Sequence of chain 1.B:
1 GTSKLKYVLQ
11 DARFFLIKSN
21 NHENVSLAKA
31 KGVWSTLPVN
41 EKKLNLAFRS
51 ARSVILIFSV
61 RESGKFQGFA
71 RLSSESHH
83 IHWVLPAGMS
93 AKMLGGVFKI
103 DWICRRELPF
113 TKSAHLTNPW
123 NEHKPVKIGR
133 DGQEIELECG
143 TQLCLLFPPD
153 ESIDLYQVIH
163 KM

This protein binds this small molecule.
Small molecule (SMILES): CNc1ncnc2c1ncn2[C@@H]1O[C@H](COP(=O)(O)O)[C@@H](O[P](=O)(O)OC[C@H]2O[C@@H](n3ccc(N)nc3=O)[C@H](O)[C@@H]2O[P](=O)(O)OC[C@H]2O[C@@H](n3ccc(=O)[nH]c3=O)[C@H](O)[C@@H]2O)[C@H]1O

Binding-site contacts:
Ligand atom C2 contacts residue ASN20 of chain 1.B at 3.5 Å.
Ligand atom O5' contacts residue LYS18 of chain 1.B at 3.5 Å.
Ligand atom C1' contacts residue ASN20 of chain 1.B at 3.5 Å.
Ligand atom O4' contacts residue MET91 of chain 1.B at 3.1 Å.
Ligand atom N1 contacts residue ASN24 of chain 1.B at 2.8 Å (h-bond).
Ligand atom N6 contacts residue SER35 of chain 1.B at 2.7 Å (h-bond).
Ligand atom O2' contacts residue SER19 of chain 1.B at 3.2 Å.
Ligand atom OP1 contacts residue GLU62 of chain 1.B at 3.3 Å (salt-bridge).
Ligand atom OP1 contacts residue LYS18 of chain 1.B at 2.6 Å (salt-bridge).
Ligand atom C2' contacts residue LYS18 of chain 1.B at 3.1 Å.
Ligand atom C6 contacts residue TRP34 of chain 1.B at 3.4 Å (hydrophobic).
Ligand atom P contacts residue LYS18 of chain 1.B at 3.5 Å.
Ligand atom C4' contacts residue GLY131 of chain 1.B at 3.1 Å.
Ligand atom C5 contacts residue ARG132 of chain 1.B at 3.2 Å.
Ligand atom OP2 contacts residue GLU62 of chain 1.B at 3.5 Å (salt-bridge).
Ligand atom N9 contacts residue LYS18 of chain 1.B at 3.2 Å (salt-bridge).
Ligand atom C8 contacts residue LYS18 of chain 1.B at 3.3 Å.
Ligand atom C9 contacts residue TRP85 of chain 1.B at 3.3 Å (hydrophobic).
Ligand atom C4 contacts residue ARG132 of chain 1.B at 3.4 Å.
Ligand atom O2' contacts residue LYS129 of chain 1.B at 3.2 Å.
Ligand atom O5' contacts residue MET91 of chain 1.B at 3.3 Å.
Ligand atom C1' contacts residue GLY131 of chain 1.B at 3.2 Å.
Ligand atom C9 contacts residue SER35 of chain 1.B at 3.2 Å.
Ligand atom C6 contacts residue ARG132 of chain 1.B at 3.5 Å.
Ligand atom OP2 contacts residue ASP133 of chain 1.B at 2.8 Å (salt-bridge).
Ligand atom O2' contacts residue LYS18 of chain 1.B at 3.4 Å (salt-bridge).
Ligand atom C2 contacts residue SER19 of chain 1.B at 3.4 Å.
Ligand atom C2 contacts residue ASN24 of chain 1.B at 3.2 Å.
Ligand atom O3' contacts residue LYS129 of chain 1.B at 3.4 Å (salt-bridge).
Ligand atom C5' contacts residue ARG61 of chain 1.B at 3.5 Å.
Ligand atom OP1 contacts residue ARG132 of chain 1.B at 2.7 Å (salt-bridge).
Ligand atom N6 contacts residue TRP34 of chain 1.B at 3.1 Å.
Ligand atom O4' contacts residue ARG132 of chain 1.B at 3.4 Å.
Ligand atom O2' contacts residue GLY131 of chain 1.B at 3.0 Å (h-bond).
Ligand atom O4' contacts residue GLY131 of chain 1.B at 3.1 Å (h-bond).
Ligand atom OP2 contacts residue ARG61 of chain 1.B at 3.2 Å.
Ligand atom N3 contacts residue ASN20 of chain 1.B at 3.0 Å (h-bond).
Ligand atom O3' contacts residue LYS18 of chain 1.B at 3.1 Å (salt-bridge).
Ligand atom O2' contacts residue ASN20 of chain 1.B at 2.8 Å (h-bond).
Ligand atom C8 contacts residue ASP133 of chain 1.B at 3.2 Å.